Binding-site contacts:
Ligand atom C2 contacts residue ASN795 of chain 1.C at 2.5 Å.
Ligand atom C5 contacts residue ASN795 of chain 1.C at 3.6 Å.
Ligand atom C6 contacts residue SER797 of chain 1.C at 4.3 Å.
Ligand atom C1 contacts residue ASN795 of chain 1.C at 1.4 Å.
Ligand atom C7 contacts residue ASN795 of chain 1.C at 3.8 Å.
Ligand atom C1 contacts residue SER797 of chain 1.C at 3.7 Å.
Ligand atom O7 contacts residue ASN795 of chain 1.C at 4.1 Å.
Ligand atom C6 contacts residue GLN798 of chain 1.C at 4.4 Å.
Ligand atom C4 contacts residue ASN795 of chain 1.C at 4.2 Å.
Ligand atom C5 contacts residue SER797 of chain 1.C at 3.7 Å.
Ligand atom N2 contacts residue ASN795 of chain 1.C at 2.9 Å (h-bond).
Ligand atom O5 contacts residue ASN795 of chain 1.C at 2.3 Å (h-bond).
Ligand atom C3 contacts residue ASN795 of chain 1.C at 3.8 Å.
Ligand atom O5 contacts residue SER797 of chain 1.C at 3.7 Å.

Sequence of chain 1.C:
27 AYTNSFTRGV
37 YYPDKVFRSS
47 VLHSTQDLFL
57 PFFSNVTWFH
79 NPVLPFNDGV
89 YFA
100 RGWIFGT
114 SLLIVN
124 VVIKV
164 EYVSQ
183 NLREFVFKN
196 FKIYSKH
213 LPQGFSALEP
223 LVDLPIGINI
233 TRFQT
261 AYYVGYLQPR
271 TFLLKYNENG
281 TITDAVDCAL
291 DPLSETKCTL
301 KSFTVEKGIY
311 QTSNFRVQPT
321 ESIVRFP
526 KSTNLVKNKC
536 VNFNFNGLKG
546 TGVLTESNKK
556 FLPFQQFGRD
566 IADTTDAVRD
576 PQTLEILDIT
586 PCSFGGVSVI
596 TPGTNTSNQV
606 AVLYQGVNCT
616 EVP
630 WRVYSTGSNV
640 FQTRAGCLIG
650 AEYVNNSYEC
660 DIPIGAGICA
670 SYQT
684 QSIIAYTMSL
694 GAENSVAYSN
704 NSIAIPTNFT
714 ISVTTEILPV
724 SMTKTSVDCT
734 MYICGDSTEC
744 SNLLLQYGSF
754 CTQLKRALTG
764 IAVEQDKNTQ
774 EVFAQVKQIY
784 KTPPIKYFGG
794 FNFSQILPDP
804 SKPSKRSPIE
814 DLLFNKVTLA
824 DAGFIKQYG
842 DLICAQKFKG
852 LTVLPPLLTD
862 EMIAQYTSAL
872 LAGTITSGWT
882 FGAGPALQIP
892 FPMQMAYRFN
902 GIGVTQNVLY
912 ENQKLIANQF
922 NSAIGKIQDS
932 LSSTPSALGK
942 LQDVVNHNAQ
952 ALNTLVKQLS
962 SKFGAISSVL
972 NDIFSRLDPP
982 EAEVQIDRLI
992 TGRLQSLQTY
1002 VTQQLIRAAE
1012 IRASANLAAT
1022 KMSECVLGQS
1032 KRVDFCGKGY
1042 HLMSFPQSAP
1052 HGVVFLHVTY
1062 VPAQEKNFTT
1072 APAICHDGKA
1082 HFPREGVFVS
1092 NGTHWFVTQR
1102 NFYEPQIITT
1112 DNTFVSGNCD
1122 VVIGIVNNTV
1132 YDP

A small-molecule ligand and the protein it binds are described below.
Small molecule (SMILES): CC(=O)N[C@@H]1[C@@H](O)[C@H](O)[C@@H](CO)O[C@H]1O